Binding-site contacts:
Ligand atom O72 contacts residue ARG22 of chain 1.A at 2.9 Å (salt-bridge).
Ligand atom N3 contacts residue NCD1 of chain 1.C at 1.5 Å.
Ligand atom N3 contacts residue ARG208 of chain 1.A at 3.1 Å (salt-bridge).
Ligand atom C4 contacts residue NCD1 of chain 1.C at 1.4 Å.
Ligand atom O71 contacts residue PHE110 of chain 1.A at 3.2 Å.
Ligand atom O71 contacts residue HIS237 of chain 1.A at 2.9 Å (h-bond).
Ligand atom C7 contacts residue PHE110 of chain 1.A at 3.3 Å (hydrophobic).
Ligand atom O72 contacts residue PHE110 of chain 1.A at 3.2 Å.
Ligand atom O2 contacts residue NCD1 of chain 1.C at 0.3 Å (h-bond).
Ligand atom O72 contacts residue NCD1 of chain 1.C at 0.5 Å (h-bond).
Ligand atom N1 contacts residue GLY250 of chain 1.A at 3.6 Å.
Ligand atom C6 contacts residue ALA235 of chain 1.A at 3.7 Å (hydrophobic).
Ligand atom C5 contacts residue NCD1 of chain 1.C at 0.1 Å.
Ligand atom C5 contacts residue THR109 of chain 1.A at 3.5 Å.
Ligand atom O71 contacts residue ARG22 of chain 1.A at 2.9 Å (salt-bridge).
Ligand atom O4 contacts residue HIS137 of chain 1.A at 3.2 Å (h-bond).
Ligand atom N3 contacts residue THR109 of chain 1.A at 2.6 Å (h-bond).
Ligand atom C2 contacts residue NCD1 of chain 1.C at 0.2 Å.
Ligand atom C2 contacts residue THR109 of chain 1.A at 3.7 Å.
Ligand atom O2 contacts residue VAL207 of chain 1.A at 3.5 Å.
Ligand atom N1 contacts residue ALA235 of chain 1.A at 3.4 Å.
Ligand atom O2 contacts residue ARG208 of chain 1.A at 2.9 Å (salt-bridge).
Ligand atom C4 contacts residue ZN1 of chain 1.E at 3.5 Å.
Ligand atom N1 contacts residue NCD1 of chain 1.C at 0.5 Å (h-bond).
Ligand atom N1 contacts residue PRO249 of chain 1.A at 3.1 Å (h-bond).
Ligand atom O4 contacts residue NCD1 of chain 1.C at 0.9 Å (h-bond).
Ligand atom C6 contacts residue NCD1 of chain 1.C at 0.2 Å.
Ligand atom O71 contacts residue PRO249 of chain 1.A at 3.0 Å (h-bond).
Ligand atom O4 contacts residue ZN1 of chain 1.E at 2.8 Å.
Ligand atom C2 contacts residue PRO249 of chain 1.A at 3.5 Å (hydrophobic).
Ligand atom O4 contacts residue THR109 of chain 1.A at 2.0 Å (h-bond).
Ligand atom O71 contacts residue NCD1 of chain 1.C at 0.3 Å (h-bond).
Ligand atom O72 contacts residue ASN52 of chain 1.A at 2.8 Å (h-bond).
Ligand atom O2 contacts residue PRO249 of chain 1.A at 3.3 Å.
Ligand atom C7 contacts residue NCD1 of chain 1.C at 0.3 Å.
Ligand atom C4 contacts residue THR109 of chain 1.A at 2.4 Å.
Ligand atom O2 contacts residue GLY250 of chain 1.A at 3.2 Å.
Ligand atom C7 contacts residue ARG22 of chain 1.A at 3.5 Å.
Ligand atom C2 contacts residue ARG208 of chain 1.A at 3.6 Å.
Ligand atom O72 contacts residue HIS20 of chain 1.A at 3.4 Å (h-bond).

Sequence of chain 1.A:
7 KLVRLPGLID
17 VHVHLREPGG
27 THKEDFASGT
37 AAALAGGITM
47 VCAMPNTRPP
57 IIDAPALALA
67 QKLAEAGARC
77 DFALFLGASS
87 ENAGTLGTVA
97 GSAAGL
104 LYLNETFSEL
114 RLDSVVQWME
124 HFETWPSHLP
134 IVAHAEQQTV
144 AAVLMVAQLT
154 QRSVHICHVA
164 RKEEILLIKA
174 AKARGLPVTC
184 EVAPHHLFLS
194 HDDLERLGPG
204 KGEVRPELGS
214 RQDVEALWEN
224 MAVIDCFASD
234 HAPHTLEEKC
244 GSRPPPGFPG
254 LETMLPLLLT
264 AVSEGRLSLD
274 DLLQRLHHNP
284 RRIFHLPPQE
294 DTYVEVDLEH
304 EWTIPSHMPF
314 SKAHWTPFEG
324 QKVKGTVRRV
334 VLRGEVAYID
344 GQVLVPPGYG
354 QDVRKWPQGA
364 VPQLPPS

A small-molecule ligand and the protein it binds are described below.
Small molecule (SMILES): O=C1C[C@@H](C(=O)O)NC(=O)N1